The protein below binds the small molecule below.
Small molecule (SMILES): CC(=O)N[C@@H](CCCCN)C(=O)N[C@@H](CO)C(=O)N[C@@H](Cc1ccccc1)C(=O)N[C@@H](CO)C(=O)N[C@@H](CCCCN)C(=O)N1CCC[C@H]1C(=O)N[C@@H](C)C(=O)O

Sequence of chain 1.A:
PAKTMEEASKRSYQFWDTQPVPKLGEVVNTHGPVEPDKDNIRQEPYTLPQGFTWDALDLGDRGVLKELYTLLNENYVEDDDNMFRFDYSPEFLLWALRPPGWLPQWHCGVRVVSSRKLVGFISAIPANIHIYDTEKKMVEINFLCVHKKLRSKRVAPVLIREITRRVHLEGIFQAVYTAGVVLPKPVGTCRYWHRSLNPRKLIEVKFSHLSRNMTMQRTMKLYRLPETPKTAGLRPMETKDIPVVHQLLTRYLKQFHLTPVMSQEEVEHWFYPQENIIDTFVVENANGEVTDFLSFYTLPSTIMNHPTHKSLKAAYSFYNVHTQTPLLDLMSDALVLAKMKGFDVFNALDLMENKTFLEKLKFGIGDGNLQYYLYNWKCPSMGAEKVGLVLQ

Binding-site contacts:
Ligand atom NZ contacts residue MYA1 of chain 1.G at 1.3 Å (h-bond).
Ligand atom CD contacts residue PHE217 of chain 1.A at 3.1 Å (hydrophobic).
Ligand atom CH3 contacts residue TYR307 of chain 1.A at 3.5 Å (hydrophobic).
Ligand atom CE contacts residue MYR1 of chain 1.J at 2.4 Å.
Ligand atom OG contacts residue ASN379 of chain 1.A at 2.8 Å (h-bond).
Ligand atom NZ contacts residue ASP89 of chain 1.A at 3.0 Å (salt-bridge).
Ligand atom CB contacts residue ASN379 of chain 1.A at 3.3 Å.
Ligand atom CE1 contacts residue SER311 of chain 1.A at 3.3 Å.
Ligand atom O contacts residue GLY376 of chain 1.A at 3.0 Å.
Ligand atom CG contacts residue MYA1 of chain 1.G at 3.4 Å.
Ligand atom CH3 contacts residue TYR202 of chain 1.A at 3.2 Å (hydrophobic).
Ligand atom CA contacts residue ILE375 of chain 1.A at 3.4 Å (hydrophobic).
Ligand atom NZ contacts residue ASP90 of chain 1.A at 3.5 Å (salt-bridge).
Ligand atom CG contacts residue THR188 of chain 1.A at 3.4 Å.
Ligand atom O contacts residue VAL87 of chain 1.A at 3.4 Å.
Ligand atom CD contacts residue MYR1 of chain 1.J at 3.4 Å.
Ligand atom CD contacts residue ASP89 of chain 1.A at 3.4 Å.
Ligand atom C contacts residue TYR202 of chain 1.A at 3.3 Å (hydrophobic).
Ligand atom O contacts residue TYR202 of chain 1.A at 2.7 Å (h-bond).
Ligand atom CE contacts residue MYA1 of chain 1.G at 1.2 Å.
Ligand atom N contacts residue ASP377 of chain 1.A at 2.9 Å (salt-bridge).
Ligand atom OG contacts residue ASP377 of chain 1.A at 3.3 Å (salt-bridge).
Ligand atom CE contacts residue ASP91 of chain 1.A at 3.1 Å.
Ligand atom O contacts residue ASP377 of chain 1.A at 2.7 Å (salt-bridge).
Ligand atom O contacts residue TYR202 of chain 1.A at 3.2 Å.
Ligand atom OG contacts residue GLY378 of chain 1.A at 3.1 Å (h-bond).
Ligand atom CB contacts residue TYR202 of chain 1.A at 3.5 Å (hydrophobic).
Ligand atom OG contacts residue HIS204 of chain 1.A at 3.1 Å (h-bond).
Ligand atom N contacts residue ILE375 of chain 1.A at 2.9 Å (h-bond).
Ligand atom CD contacts residue MYA1 of chain 1.G at 2.7 Å.
Ligand atom CB contacts residue HIS204 of chain 1.A at 3.3 Å.
Ligand atom NZ contacts residue ASP377 of chain 1.A at 3.3 Å (salt-bridge).
Ligand atom CD contacts residue TYR86 of chain 1.A at 3.4 Å (hydrophobic).
Ligand atom NZ contacts residue THR188 of chain 1.A at 2.7 Å (h-bond).
Ligand atom OG contacts residue GLY376 of chain 1.A at 3.4 Å.
Ligand atom NZ contacts residue MYR1 of chain 1.J at 1.3 Å.
Ligand atom O contacts residue HIS204 of chain 1.A at 3.1 Å.
Ligand atom CE contacts residue ASP377 of chain 1.A at 3.4 Å.
Ligand atom C contacts residue HIS204 of chain 1.A at 3.5 Å.
Ligand atom CZ contacts residue PHE94 of chain 1.A at 3.3 Å (hydrophobic).